Binding-site contacts:
Ligand atom O1 contacts residue ILE112 of chain 1.A at 3.6 Å.
Ligand atom C11 contacts residue ILE112 of chain 1.A at 3.9 Å (hydrophobic).
Ligand atom N contacts residue PRO49 of chain 1.A at 2.7 Å (h-bond).
Ligand atom C13 contacts residue VAL54 of chain 1.A at 4.0 Å (hydrophobic).
Ligand atom C8 contacts residue ILE112 of chain 1.A at 3.5 Å (hydrophobic).
Ligand atom C6 contacts residue VAL54 of chain 1.A at 4.0 Å (hydrophobic).
Ligand atom C10 contacts residue SER110 of chain 1.A at 3.7 Å.
Ligand atom C13 contacts residue PRO49 of chain 1.A at 3.1 Å (hydrophobic).
Ligand atom C8 contacts residue TYR104 of chain 1.A at 3.8 Å (hydrophobic).
Ligand atom C5 contacts residue VAL54 of chain 1.A at 4.2 Å (hydrophobic).
Ligand atom C contacts residue TYR59 of chain 1.A at 4.2 Å (hydrophobic).
Ligand atom C contacts residue PRO49 of chain 1.A at 3.7 Å (hydrophobic).
Ligand atom C1 contacts residue GLN52 of chain 1.A at 3.7 Å.
Ligand atom C contacts residue VAL54 of chain 1.A at 3.8 Å (hydrophobic).
Ligand atom C1 contacts residue PRO49 of chain 1.A at 3.4 Å (hydrophobic).
Ligand atom C8 contacts residue SER101 of chain 1.A at 4.1 Å.
Ligand atom O1 contacts residue PHE50 of chain 1.A at 3.9 Å.
Ligand atom N1 contacts residue VAL54 of chain 1.A at 3.6 Å.
Ligand atom O2 contacts residue ILE112 of chain 1.A at 3.8 Å.
Ligand atom C2 contacts residue PRO49 of chain 1.A at 4.1 Å (hydrophobic).
Ligand atom C1 contacts residue PRO53 of chain 1.A at 3.6 Å (hydrophobic).
Ligand atom N2 contacts residue ILE112 of chain 1.A at 4.0 Å.
Ligand atom C12 contacts residue VAL54 of chain 1.A at 3.8 Å (hydrophobic).
Ligand atom C5 contacts residue ILE112 of chain 1.A at 4.1 Å (hydrophobic).
Ligand atom C4 contacts residue GLU48 of chain 1.A at 3.7 Å.
Ligand atom C9 contacts residue ILE112 of chain 1.A at 4.0 Å (hydrophobic).
Ligand atom C9 contacts residue THR105 of chain 1.A at 3.7 Å.
Ligand atom O1 contacts residue SER101 of chain 1.A at 2.8 Å (h-bond).
Ligand atom C4 contacts residue PRO49 of chain 1.A at 3.5 Å (hydrophobic).
Ligand atom C6 contacts residue TYR104 of chain 1.A at 4.0 Å (hydrophobic).
Ligand atom C7 contacts residue ILE112 of chain 1.A at 3.5 Å (hydrophobic).
Ligand atom C10 contacts residue THR105 of chain 1.A at 3.5 Å.
Ligand atom N1 contacts residue PRO49 of chain 1.A at 3.8 Å.
Ligand atom C7 contacts residue SER101 of chain 1.A at 3.8 Å.
Ligand atom O contacts residue TYR59 of chain 1.A at 3.2 Å.
Ligand atom O2 contacts residue TYR104 of chain 1.A at 3.9 Å.
Ligand atom O contacts residue VAL54 of chain 1.A at 4.0 Å.
Ligand atom C9 contacts residue SER101 of chain 1.A at 3.7 Å.
Ligand atom C5 contacts residue TYR59 of chain 1.A at 3.5 Å (hydrophobic).
Ligand atom C10 contacts residue PRO106 of chain 1.A at 4.0 Å (hydrophobic).

Sequence of chain 1.A:
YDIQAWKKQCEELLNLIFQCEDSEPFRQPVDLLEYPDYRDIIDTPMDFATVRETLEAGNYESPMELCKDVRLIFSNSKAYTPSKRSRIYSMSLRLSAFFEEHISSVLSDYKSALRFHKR

The small molecule below binds the protein below.
Small molecule (SMILES): O=C(NCC1CC1)N1CCN(C(=O)c2ccco2)CC1